Binding-site contacts:
Ligand atom O2P contacts residue PRO631 of chain 1.S at 3.8 Å.
Ligand atom C5 contacts residue PRO631 of chain 1.S at 4.4 Å (hydrophobic).
Ligand atom C6 contacts residue PRO631 of chain 1.S at 4.0 Å (hydrophobic).
Ligand atom N1 contacts residue VAL418 of chain 1.S at 3.8 Å.
Ligand atom N7 contacts residue PRO419 of chain 1.S at 4.4 Å.
Ligand atom C6 contacts residue VAL418 of chain 1.S at 3.8 Å (hydrophobic).
Ligand atom N9 contacts residue HIS630 of chain 1.S at 4.2 Å.
Ligand atom N3 contacts residue PRO419 of chain 1.S at 4.3 Å.
Ligand atom C4 contacts residue PRO631 of chain 1.S at 4.4 Å (hydrophobic).
Ligand atom C2 contacts residue GLY639 of chain 1.S at 3.7 Å.
Ligand atom N6 contacts residue SER632 of chain 1.S at 3.9 Å.
Ligand atom O2P contacts residue PHE629 of chain 1.S at 4.0 Å.
Ligand atom N7 contacts residue SER632 of chain 1.S at 3.8 Å.
Ligand atom C5 contacts residue SER632 of chain 1.S at 4.3 Å.
Ligand atom O5' contacts residue PRO631 of chain 1.S at 4.1 Å.
Ligand atom O5' contacts residue PHE629 of chain 1.S at 4.2 Å.
Ligand atom C8 contacts residue HIS630 of chain 1.S at 3.4 Å.
Ligand atom O4' contacts residue PRO631 of chain 1.S at 3.8 Å.
Ligand atom N1 contacts residue PRO631 of chain 1.S at 4.2 Å.
Ligand atom N9 contacts residue PRO419 of chain 1.S at 4.2 Å.
Ligand atom C6 contacts residue PRO419 of chain 1.S at 4.4 Å (hydrophobic).
Ligand atom C6 contacts residue GLY639 of chain 1.S at 3.7 Å.
Ligand atom C2 contacts residue PRO419 of chain 1.S at 4.4 Å (hydrophobic).
Ligand atom C5 contacts residue PRO419 of chain 1.S at 4.2 Å (hydrophobic).
Ligand atom N7 contacts residue HIS630 of chain 1.S at 4.1 Å.
Ligand atom C2' contacts residue PRO419 of chain 1.S at 4.0 Å (hydrophobic).
Ligand atom N6 contacts residue PRO631 of chain 1.S at 3.9 Å.
Ligand atom N6 contacts residue GLY637 of chain 1.S at 4.1 Å.
Ligand atom N6 contacts residue VAL418 of chain 1.S at 3.6 Å.
Ligand atom O2P contacts residue HIS628 of chain 1.S at 4.3 Å.
Ligand atom N1 contacts residue GLY639 of chain 1.S at 2.9 Å (h-bond).
Ligand atom C4 contacts residue PRO419 of chain 1.S at 4.2 Å (hydrophobic).
Ligand atom O4' contacts residue HIS630 of chain 1.S at 4.4 Å.
Ligand atom N6 contacts residue GLY639 of chain 1.S at 2.8 Å (h-bond).
Ligand atom C8 contacts residue PRO419 of chain 1.S at 4.3 Å (hydrophobic).
Ligand atom N6 contacts residue PHE638 of chain 1.S at 3.8 Å.
Ligand atom C6 contacts residue SER632 of chain 1.S at 4.3 Å.
Ligand atom N6 contacts residue PRO633 of chain 1.S at 4.1 Å.
Ligand atom N1 contacts residue ILE622 of chain 1.S at 4.4 Å.
Ligand atom C1' contacts residue HIS630 of chain 1.S at 4.0 Å.

The protein below binds the small molecule below.
Small molecule (SMILES): Nc1ncnc2c1ncn2[C@H]1C[C@H](O)[C@@H](COP(=O)(O)O)O1

Sequence of chain 1.S:
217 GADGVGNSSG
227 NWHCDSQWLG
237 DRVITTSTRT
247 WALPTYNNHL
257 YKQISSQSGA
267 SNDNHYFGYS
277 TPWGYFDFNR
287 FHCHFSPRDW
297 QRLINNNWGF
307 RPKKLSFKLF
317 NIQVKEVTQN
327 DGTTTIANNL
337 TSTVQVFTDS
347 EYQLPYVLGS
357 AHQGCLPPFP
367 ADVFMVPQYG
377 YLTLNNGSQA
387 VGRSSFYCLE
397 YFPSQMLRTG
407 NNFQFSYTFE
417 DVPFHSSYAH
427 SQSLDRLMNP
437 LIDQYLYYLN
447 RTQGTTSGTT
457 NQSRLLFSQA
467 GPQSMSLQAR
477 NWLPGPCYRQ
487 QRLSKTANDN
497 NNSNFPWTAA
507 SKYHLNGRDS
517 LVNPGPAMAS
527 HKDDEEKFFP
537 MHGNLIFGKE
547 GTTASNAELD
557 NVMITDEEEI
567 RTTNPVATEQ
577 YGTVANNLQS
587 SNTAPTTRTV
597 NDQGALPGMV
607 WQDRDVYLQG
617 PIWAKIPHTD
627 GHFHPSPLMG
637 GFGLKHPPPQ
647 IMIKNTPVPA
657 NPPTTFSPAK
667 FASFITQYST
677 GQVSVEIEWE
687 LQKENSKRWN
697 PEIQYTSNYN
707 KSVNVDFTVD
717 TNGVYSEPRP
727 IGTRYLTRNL